A protein and the small-molecule ligand that binds it are described below.
Small molecule (SMILES): CN(C)CC#Cc1ccc(OCCCc2sc(N3CCc4cccc(C(=O)Nc5nc6ccccc6s5)c4C3)nc2C(=O)O)c(F)c1

Binding-site contacts:
Ligand atom C21 contacts residue PHE55 of chain 1.A at 3.3 Å (hydrophobic).
Ligand atom O45 contacts residue ARG89 of chain 1.A at 3.1 Å (salt-bridge).
Ligand atom C7 contacts residue LEU58 of chain 1.A at 3.7 Å (hydrophobic).
Ligand atom C4 contacts residue ARG52 of chain 1.A at 3.5 Å.
Ligand atom C2 contacts residue TYR145 of chain 1.A at 3.6 Å (hydrophobic).
Ligand atom C44 contacts residue ASN86 of chain 1.A at 3.6 Å.
Ligand atom C4 contacts residue PHE96 of chain 1.A at 3.6 Å (hydrophobic).
Ligand atom C4 contacts residue SER95 of chain 1.A at 3.5 Å.
Ligand atom C9 contacts residue ASP57 of chain 1.A at 3.5 Å.
Ligand atom C33 contacts residue TYR145 of chain 1.A at 3.4 Å (hydrophobic).
Ligand atom C26 contacts residue LEU80 of chain 1.A at 3.6 Å (hydrophobic).
Ligand atom S40 contacts residue PHE47 of chain 1.A at 3.6 Å.
Ligand atom C22 contacts residue SER56 of chain 1.A at 3.3 Å.
Ligand atom S41 contacts residue PHE55 of chain 1.A at 3.6 Å.
Ligand atom N36 contacts residue SER56 of chain 1.A at 2.7 Å (h-bond).
Ligand atom C12 contacts residue TYR51 of chain 1.A at 3.4 Å (hydrophobic).
Ligand atom N42 contacts residue ARG89 of chain 1.A at 3.3 Å (salt-bridge).
Ligand atom F47 contacts residue PHE47 of chain 1.A at 3.0 Å.
Ligand atom C1 contacts residue TYR145 of chain 1.A at 3.3 Å (hydrophobic).
Ligand atom O45 contacts residue ASN86 of chain 1.A at 2.9 Å (h-bond).
Ligand atom N34 contacts residue SER56 of chain 1.A at 3.2 Å (h-bond).
Ligand atom O38 contacts residue ALA92 of chain 1.A at 3.5 Å.
Ligand atom C6 contacts residue ALA43 of chain 1.A at 3.6 Å (hydrophobic).
Ligand atom C1 contacts residue GLU46 of chain 1.A at 3.5 Å.
Ligand atom F47 contacts residue VAL91 of chain 1.A at 3.3 Å.
Ligand atom N42 contacts residue PHE55 of chain 1.A at 3.7 Å.
Ligand atom C18 contacts residue TYR51 of chain 1.A at 3.6 Å (hydrophobic).
Ligand atom C3 contacts residue ARG52 of chain 1.A at 3.5 Å.
Ligand atom C11 contacts residue SER95 of chain 1.A at 3.2 Å.
Ligand atom C13 contacts residue GLU46 of chain 1.A at 3.6 Å.
Ligand atom N36 contacts residue LEU58 of chain 1.A at 3.4 Å.
Ligand atom N34 contacts residue LEU58 of chain 1.A at 3.1 Å (h-bond).
Ligand atom C29 contacts residue TYR145 of chain 1.A at 3.5 Å (hydrophobic).
Ligand atom C11 contacts residue PHE96 of chain 1.A at 3.5 Å (hydrophobic).
Ligand atom C25 contacts residue PHE55 of chain 1.A at 3.5 Å (hydrophobic).
Ligand atom N35 contacts residue PHE55 of chain 1.A at 3.4 Å.
Ligand atom C7 contacts residue SER56 of chain 1.A at 3.4 Å.
Ligand atom C13 contacts residue TYR145 of chain 1.A at 3.3 Å (hydrophobic).
Ligand atom C28 contacts residue GLU46 of chain 1.A at 3.6 Å.
Ligand atom C30 contacts residue GLY88 of chain 1.A at 3.4 Å.

Sequence of chain 1.A:
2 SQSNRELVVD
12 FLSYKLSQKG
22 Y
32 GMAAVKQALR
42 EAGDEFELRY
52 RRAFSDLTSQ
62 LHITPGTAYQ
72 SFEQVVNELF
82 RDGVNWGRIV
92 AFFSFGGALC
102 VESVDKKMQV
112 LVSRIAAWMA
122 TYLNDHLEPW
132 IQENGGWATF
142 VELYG